The protein below binds the small molecule below.
Small molecule (SMILES): CN1CC/C=C/CCCCCCC(=O)Cc2c(Cl)c(O)cc(O)c2C1=O

Binding-site contacts:
Ligand atom C17 contacts residue ASN37 of chain 2.A at 4.0 Å.
Ligand atom C2 contacts residue MET84 of chain 2.A at 3.7 Å (hydrophobic).
Ligand atom O1 contacts residue LEU34 of chain 2.A at 4.0 Å.
Ligand atom C4 contacts residue ASN92 of chain 2.A at 3.6 Å.
Ligand atom C19 contacts residue THR171 of chain 2.A at 4.0 Å.
Ligand atom O contacts residue ASN37 of chain 2.A at 3.8 Å.
Ligand atom C1 contacts residue ILE82 of chain 2.A at 3.4 Å (hydrophobic).
Ligand atom C16 contacts residue THR171 of chain 2.A at 4.0 Å.
Ligand atom C16 contacts residue ASN37 of chain 2.A at 4.0 Å.
Ligand atom N contacts residue ALA41 of chain 2.A at 3.4 Å.
Ligand atom C19 contacts residue ALA41 of chain 2.A at 3.7 Å (hydrophobic).
Ligand atom CL contacts residue ASN37 of chain 2.A at 3.5 Å.
Ligand atom C17 contacts residue ASP79 of chain 2.A at 3.3 Å.
Ligand atom C6 contacts residue ASN92 of chain 2.A at 3.6 Å.
Ligand atom O1 contacts residue ASN37 of chain 2.A at 3.5 Å.
Ligand atom C19 contacts residue MET84 of chain 2.A at 3.9 Å (hydrophobic).
Ligand atom C18 contacts residue MET84 of chain 2.A at 4.0 Å (hydrophobic).
Ligand atom C14 contacts residue ASN37 of chain 2.A at 3.8 Å.
Ligand atom C15 contacts residue ASN37 of chain 2.A at 3.5 Å.
Ligand atom C1 contacts residue ALA41 of chain 2.A at 3.8 Å (hydrophobic).
Ligand atom O2 contacts residue THR171 of chain 2.A at 3.5 Å.
Ligand atom C16 contacts residue ASP79 of chain 2.A at 3.3 Å.
Ligand atom O3 contacts residue THR171 of chain 2.A at 3.0 Å (h-bond).
Ligand atom C15 contacts residue LEU173 of chain 2.A at 3.7 Å (hydrophobic).
Ligand atom C contacts residue ASN37 of chain 2.A at 3.5 Å.
Ligand atom C16 contacts residue ALA38 of chain 2.A at 4.1 Å (hydrophobic).
Ligand atom O3 contacts residue MET84 of chain 2.A at 3.4 Å.
Ligand atom O1 contacts residue LEU173 of chain 2.A at 3.4 Å.
Ligand atom C10 contacts residue LEU93 of chain 2.A at 3.6 Å (hydrophobic).
Ligand atom C13 contacts residue MET84 of chain 2.A at 3.8 Å (hydrophobic).
Ligand atom O2 contacts residue ASN37 of chain 2.A at 4.0 Å.
Ligand atom C contacts residue ALA41 of chain 2.A at 3.5 Å (hydrophobic).
Ligand atom C12 contacts residue MET84 of chain 2.A at 3.5 Å (hydrophobic).
Ligand atom O2 contacts residue ASP79 of chain 2.A at 2.4 Å (salt-bridge).
Ligand atom C17 contacts residue ALA41 of chain 2.A at 4.1 Å (hydrophobic).
Ligand atom O2 contacts residue ALA41 of chain 2.A at 3.2 Å.
Ligand atom C3 contacts residue ASN92 of chain 2.A at 3.8 Å.
Ligand atom CL contacts residue PHE124 of chain 2.A at 3.1 Å.
Ligand atom O3 contacts residue GLY83 of chain 2.A at 4.0 Å.
Ligand atom C17 contacts residue THR171 of chain 2.A at 3.8 Å.

Sequence of chain 2.A:
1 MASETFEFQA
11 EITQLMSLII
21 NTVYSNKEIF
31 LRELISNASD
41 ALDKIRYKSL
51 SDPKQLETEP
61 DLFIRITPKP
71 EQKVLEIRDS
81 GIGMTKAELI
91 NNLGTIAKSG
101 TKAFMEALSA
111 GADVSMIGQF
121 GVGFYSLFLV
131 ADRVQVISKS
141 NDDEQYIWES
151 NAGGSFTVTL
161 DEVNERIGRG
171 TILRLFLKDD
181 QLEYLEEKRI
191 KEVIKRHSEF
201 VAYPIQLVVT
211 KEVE